Sequence of chain 23.C:
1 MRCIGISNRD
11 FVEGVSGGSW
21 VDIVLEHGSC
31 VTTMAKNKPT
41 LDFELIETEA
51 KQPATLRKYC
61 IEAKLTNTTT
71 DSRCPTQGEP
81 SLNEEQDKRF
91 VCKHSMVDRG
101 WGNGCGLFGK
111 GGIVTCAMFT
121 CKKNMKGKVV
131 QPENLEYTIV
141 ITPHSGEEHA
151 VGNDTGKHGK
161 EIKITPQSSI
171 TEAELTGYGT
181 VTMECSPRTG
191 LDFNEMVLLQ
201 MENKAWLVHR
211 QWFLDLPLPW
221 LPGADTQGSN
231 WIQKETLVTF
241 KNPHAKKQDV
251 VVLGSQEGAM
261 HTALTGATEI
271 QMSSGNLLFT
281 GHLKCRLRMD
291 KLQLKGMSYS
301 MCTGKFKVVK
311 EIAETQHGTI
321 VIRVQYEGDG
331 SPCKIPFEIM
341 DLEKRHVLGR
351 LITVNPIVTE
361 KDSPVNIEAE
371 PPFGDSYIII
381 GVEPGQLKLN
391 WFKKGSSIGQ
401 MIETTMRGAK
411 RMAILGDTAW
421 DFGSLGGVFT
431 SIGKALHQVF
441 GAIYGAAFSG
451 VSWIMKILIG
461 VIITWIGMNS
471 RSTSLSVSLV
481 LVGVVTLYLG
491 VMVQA

Sequence of chain 23.E:
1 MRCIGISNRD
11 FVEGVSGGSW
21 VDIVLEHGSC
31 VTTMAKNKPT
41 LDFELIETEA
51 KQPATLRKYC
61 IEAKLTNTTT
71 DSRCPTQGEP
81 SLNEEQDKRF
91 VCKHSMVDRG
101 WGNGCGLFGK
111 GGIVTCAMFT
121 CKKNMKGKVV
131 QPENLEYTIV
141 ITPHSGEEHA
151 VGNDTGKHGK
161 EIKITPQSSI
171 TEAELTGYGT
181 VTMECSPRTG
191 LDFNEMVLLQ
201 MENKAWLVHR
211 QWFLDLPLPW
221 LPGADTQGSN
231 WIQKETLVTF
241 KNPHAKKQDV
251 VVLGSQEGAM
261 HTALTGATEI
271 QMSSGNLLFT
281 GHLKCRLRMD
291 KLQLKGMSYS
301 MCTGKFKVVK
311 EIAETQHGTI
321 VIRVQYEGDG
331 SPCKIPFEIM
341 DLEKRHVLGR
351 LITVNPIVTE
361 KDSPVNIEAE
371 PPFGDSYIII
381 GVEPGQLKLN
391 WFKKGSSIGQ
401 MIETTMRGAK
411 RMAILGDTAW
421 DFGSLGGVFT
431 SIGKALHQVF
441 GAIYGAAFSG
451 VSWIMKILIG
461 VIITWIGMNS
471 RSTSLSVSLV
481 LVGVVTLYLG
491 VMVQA

A small-molecule ligand and the protein it binds are described below.
Small molecule (SMILES): CC(=O)N[C@H]1[C@H](O[C@H]2[C@H](O)[C@@H](NC(C)=O)CO[C@@H]2CO)O[C@H](CO)[C@@H](O)[C@@H]1O

Binding-site contacts:
Ligand atom C2 contacts residue HIS149 of chain 23.C at 3.6 Å.
Ligand atom C5 contacts residue HIS149 of chain 23.C at 3.6 Å.
Ligand atom C5 contacts residue HIS158 of chain 23.C at 4.2 Å.
Ligand atom C4 contacts residue HIS149 of chain 23.C at 3.7 Å.
Ligand atom C8 contacts residue HIS149 of chain 23.C at 3.5 Å.
Ligand atom C1 contacts residue ASN153 of chain 23.C at 1.4 Å.
Ligand atom O5 contacts residue HIS158 of chain 23.C at 3.2 Å.
Ligand atom C1 contacts residue THR155 of chain 23.C at 3.7 Å.
Ligand atom C5 contacts residue GLY156 of chain 23.C at 4.0 Å.
Ligand atom C6 contacts residue HIS149 of chain 23.C at 4.1 Å.
Ligand atom C6 contacts residue GLY156 of chain 23.C at 3.8 Å.
Ligand atom C3 contacts residue HIS149 of chain 23.C at 4.3 Å.
Ligand atom O3 contacts residue HIS149 of chain 23.C at 4.2 Å.
Ligand atom C1 contacts residue HIS149 of chain 23.C at 3.7 Å.
Ligand atom C1 contacts residue HIS158 of chain 23.C at 4.1 Å.
Ligand atom C8 contacts residue ALA150 of chain 23.C at 4.5 Å (hydrophobic).
Ligand atom C4 contacts residue ASN153 of chain 23.C at 4.2 Å.
Ligand atom O7 contacts residue GLY102 of chain 23.E at 3.0 Å (h-bond).
Ligand atom O6 contacts residue HIS149 of chain 23.C at 3.6 Å.
Ligand atom C7 contacts residue TRP101 of chain 23.E at 4.3 Å (hydrophobic).
Ligand atom O6 contacts residue HIS158 of chain 23.C at 3.4 Å.
Ligand atom O7 contacts residue TRP101 of chain 23.E at 3.4 Å (h-bond).
Ligand atom C8 contacts residue TRP101 of chain 23.E at 4.4 Å (hydrophobic).
Ligand atom O7 contacts residue ASN103 of chain 23.E at 4.5 Å.
Ligand atom C2 contacts residue ASN153 of chain 23.C at 2.6 Å.
Ligand atom C7 contacts residue ASN153 of chain 23.C at 3.6 Å.
Ligand atom O5 contacts residue GLY156 of chain 23.C at 3.9 Å.
Ligand atom O5 contacts residue ASN153 of chain 23.C at 2.2 Å (h-bond).
Ligand atom C7 contacts residue GLY102 of chain 23.E at 4.0 Å.
Ligand atom O5 contacts residue HIS149 of chain 23.C at 3.8 Å.
Ligand atom C6 contacts residue HIS158 of chain 23.C at 3.9 Å.
Ligand atom O7 contacts residue ASN153 of chain 23.C at 4.0 Å.
Ligand atom O5 contacts residue THR155 of chain 23.C at 3.8 Å.
Ligand atom N2 contacts residue ASN153 of chain 23.C at 3.2 Å (h-bond).
Ligand atom C3 contacts residue ASN153 of chain 23.C at 3.9 Å.
Ligand atom C8 contacts residue ASN153 of chain 23.C at 3.9 Å.
Ligand atom C5 contacts residue ASN153 of chain 23.C at 3.6 Å.